Binding-site contacts:
Ligand atom C2 contacts residue FMN1 of chain 1.C at 0.2 Å.
Ligand atom O2 contacts residue FMN1 of chain 1.C at 0.3 Å (h-bond).
Ligand atom O1P contacts residue ARG74 of chain 1.A at 2.5 Å (salt-bridge).
Ligand atom C8M contacts residue FMN1 of chain 1.C at 0.5 Å.
Ligand atom O4 contacts residue ASN115 of chain 1.A at 3.0 Å (h-bond).
Ligand atom N1 contacts residue FMN1 of chain 1.C at 0.2 Å (h-bond).
Ligand atom C8 contacts residue FMN1 of chain 1.C at 0.2 Å.
Ligand atom O1P contacts residue FMN1 of chain 1.C at 0.2 Å (h-bond).
Ligand atom N5 contacts residue GLN136 of chain 1.A at 3.0 Å (h-bond).
Ligand atom O2' contacts residue ASP72 of chain 1.A at 2.7 Å (salt-bridge).
Ligand atom C7 contacts residue FMN1 of chain 1.C at 0.0 Å.
Ligand atom O4' contacts residue GLN77 of chain 1.A at 2.8 Å (h-bond).
Ligand atom O3P contacts residue ARG90 of chain 1.A at 2.1 Å (salt-bridge).
Ligand atom C4 contacts residue FMN1 of chain 1.C at 0.1 Å.
Ligand atom C1' contacts residue FMN1 of chain 1.C at 0.1 Å.
Ligand atom C3' contacts residue FMN1 of chain 1.C at 0.3 Å.
Ligand atom C4A contacts residue FMN1 of chain 1.C at 0.4 Å.
Ligand atom N5 contacts residue FMN1 of chain 1.C at 0.4 Å (h-bond).
Ligand atom N3 contacts residue ASN105 of chain 1.A at 2.8 Å (h-bond).
Ligand atom O4 contacts residue FMN1 of chain 1.C at 0.3 Å (h-bond).
Ligand atom O3P contacts residue FMN1 of chain 1.C at 0.3 Å (h-bond).
Ligand atom O2 contacts residue ASN105 of chain 1.A at 3.1 Å (h-bond).
Ligand atom O3' contacts residue FMN1 of chain 1.C at 0.3 Å (h-bond).
Ligand atom O2' contacts residue FMN1 of chain 1.C at 0.2 Å (h-bond).
Ligand atom C4' contacts residue FMN1 of chain 1.C at 0.3 Å.
Ligand atom C9 contacts residue FMN1 of chain 1.C at 0.2 Å.
Ligand atom O5' contacts residue FMN1 of chain 1.C at 0.5 Å (h-bond).
Ligand atom C5A contacts residue FMN1 of chain 1.C at 0.2 Å.
Ligand atom C6 contacts residue FMN1 of chain 1.C at 0.2 Å.
Ligand atom N3 contacts residue FMN1 of chain 1.C at 0.0 Å (h-bond).
Ligand atom C9A contacts residue FMN1 of chain 1.C at 0.0 Å.
Ligand atom P contacts residue FMN1 of chain 1.C at 0.3 Å.
Ligand atom C2' contacts residue FMN1 of chain 1.C at 0.3 Å.
Ligand atom C10 contacts residue FMN1 of chain 1.C at 0.2 Å.
Ligand atom O1P contacts residue ARG81 of chain 1.A at 3.1 Å (salt-bridge).
Ligand atom C5' contacts residue FMN1 of chain 1.C at 0.4 Å.
Ligand atom N10 contacts residue FMN1 of chain 1.C at 0.0 Å (h-bond).
Ligand atom O2P contacts residue FMN1 of chain 1.C at 0.3 Å (h-bond).
Ligand atom O4' contacts residue FMN1 of chain 1.C at 0.4 Å (h-bond).
Ligand atom C7M contacts residue FMN1 of chain 1.C at 0.0 Å.

Sequence of chain 1.A:
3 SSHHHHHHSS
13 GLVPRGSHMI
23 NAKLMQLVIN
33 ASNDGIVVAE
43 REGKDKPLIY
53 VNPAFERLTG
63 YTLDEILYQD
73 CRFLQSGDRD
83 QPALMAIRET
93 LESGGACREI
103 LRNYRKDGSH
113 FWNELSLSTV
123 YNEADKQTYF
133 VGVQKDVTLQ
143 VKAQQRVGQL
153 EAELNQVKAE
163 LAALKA

The protein below binds the small molecule below.
Small molecule (SMILES): Cc1cc2c(cc1C)N(C[C@H](O)[C@H](O)[C@H](O)COP(=O)(O)O)C1=NC(=O)NC(=O)[C@@H]1N2